Sequence of chain 2.A:
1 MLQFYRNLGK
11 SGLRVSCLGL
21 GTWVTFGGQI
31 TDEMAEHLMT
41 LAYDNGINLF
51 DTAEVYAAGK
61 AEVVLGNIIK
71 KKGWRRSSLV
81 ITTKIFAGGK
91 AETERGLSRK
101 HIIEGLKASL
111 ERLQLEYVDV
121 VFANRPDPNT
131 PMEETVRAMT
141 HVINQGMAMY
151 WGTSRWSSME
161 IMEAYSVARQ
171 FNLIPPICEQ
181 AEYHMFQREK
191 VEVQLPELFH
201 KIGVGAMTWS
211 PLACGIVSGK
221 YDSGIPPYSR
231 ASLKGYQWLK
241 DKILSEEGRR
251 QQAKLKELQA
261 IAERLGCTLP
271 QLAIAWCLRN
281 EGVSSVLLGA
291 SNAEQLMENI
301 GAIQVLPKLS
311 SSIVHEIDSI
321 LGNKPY

Sequence of chain 4.A:
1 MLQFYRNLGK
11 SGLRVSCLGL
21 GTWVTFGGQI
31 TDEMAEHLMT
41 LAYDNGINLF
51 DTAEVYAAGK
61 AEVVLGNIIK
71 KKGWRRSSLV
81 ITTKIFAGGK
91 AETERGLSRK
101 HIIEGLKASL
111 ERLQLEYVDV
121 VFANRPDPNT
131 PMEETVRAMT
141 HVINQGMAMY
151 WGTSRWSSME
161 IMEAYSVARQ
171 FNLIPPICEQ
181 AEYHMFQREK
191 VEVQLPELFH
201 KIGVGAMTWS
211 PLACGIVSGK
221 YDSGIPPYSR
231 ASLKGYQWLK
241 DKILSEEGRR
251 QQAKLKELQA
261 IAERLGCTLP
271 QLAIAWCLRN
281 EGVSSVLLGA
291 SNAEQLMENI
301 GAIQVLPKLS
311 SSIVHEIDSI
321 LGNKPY

The small molecule below binds the protein below.
Small molecule (SMILES): C[C@]12C=CC(=O)C=C1CC[C@@H]1[C@@H]2C(=O)C[C@@]2(C)[C@H]1CC[C@]2(O)C(O)=CO

Binding-site contacts:
Ligand atom O1 contacts residue PRO175 of chain 2.A at 4.1 Å.
Ligand atom C11 contacts residue GLU134 of chain 4.A at 4.3 Å.
Ligand atom O1 contacts residue ILE174 of chain 2.A at 3.2 Å.
Ligand atom C15 contacts residue GLY203 of chain 2.A at 4.0 Å.
Ligand atom O1 contacts residue ILE177 of chain 2.A at 4.0 Å.
Ligand atom C7 contacts residue PRO175 of chain 2.A at 4.1 Å (hydrophobic).
Ligand atom O1 contacts residue TYR150 of chain 2.A at 3.7 Å.
Ligand atom C5 contacts residue ILE177 of chain 2.A at 3.9 Å (hydrophobic).
Ligand atom O3 contacts residue ARG169 of chain 2.A at 3.3 Å (salt-bridge).
Ligand atom C6 contacts residue ILE177 of chain 2.A at 4.2 Å (hydrophobic).
Ligand atom C15 contacts residue ILE202 of chain 2.A at 3.4 Å (hydrophobic).
Ligand atom C3 contacts residue PRO175 of chain 2.A at 4.2 Å (hydrophobic).
Ligand atom C1 contacts residue GLU133 of chain 4.A at 4.3 Å.
Ligand atom C16 contacts residue TYR165 of chain 2.A at 4.3 Å (hydrophobic).
Ligand atom O2 contacts residue GLU134 of chain 4.A at 3.3 Å (salt-bridge).
Ligand atom C9 contacts residue GLU133 of chain 4.A at 3.9 Å.
Ligand atom O3 contacts residue GLU133 of chain 4.A at 3.7 Å.
Ligand atom C3 contacts residue ILE177 of chain 2.A at 3.9 Å (hydrophobic).
Ligand atom C12 contacts residue GLU133 of chain 4.A at 3.4 Å.
Ligand atom C19 contacts residue GLU134 of chain 4.A at 3.6 Å.
Ligand atom C4 contacts residue ILE174 of chain 2.A at 4.2 Å (hydrophobic).
Ligand atom O2 contacts residue GLU133 of chain 4.A at 3.5 Å.
Ligand atom C4 contacts residue PRO175 of chain 2.A at 3.3 Å (hydrophobic).
Ligand atom C6 contacts residue PRO176 of chain 2.A at 3.5 Å (hydrophobic).
Ligand atom C12 contacts residue PRO131 of chain 4.A at 3.9 Å (hydrophobic).
Ligand atom C19 contacts residue SER11 of chain 2.A at 3.7 Å.
Ligand atom C7 contacts residue ILE202 of chain 2.A at 3.9 Å (hydrophobic).
Ligand atom O2 contacts residue PRO131 of chain 4.A at 3.2 Å.
Ligand atom C2 contacts residue GLU134 of chain 4.A at 3.8 Å.
Ligand atom C3 contacts residue ILE174 of chain 2.A at 3.9 Å (hydrophobic).
Ligand atom C6 contacts residue PRO175 of chain 2.A at 4.0 Å (hydrophobic).
Ligand atom C18 contacts residue LYS10 of chain 2.A at 3.8 Å.
Ligand atom C11 contacts residue PRO131 of chain 4.A at 3.9 Å (hydrophobic).
Ligand atom C11 contacts residue GLU133 of chain 4.A at 3.6 Å.
Ligand atom C18 contacts residue PRO131 of chain 4.A at 3.9 Å (hydrophobic).
Ligand atom C5 contacts residue PRO175 of chain 2.A at 4.1 Å (hydrophobic).
Ligand atom C14 contacts residue ARG169 of chain 2.A at 3.8 Å.
Ligand atom C4 contacts residue ILE177 of chain 2.A at 3.3 Å (hydrophobic).
Ligand atom C3 contacts residue TYR150 of chain 2.A at 4.2 Å (hydrophobic).
Ligand atom C1 contacts residue GLU134 of chain 4.A at 3.9 Å.